This small molecule binds to this protein.
Small molecule (SMILES): CC(=O)N[C@@H]1[C@@H](O)[C@H](O)[C@@H](CO)O[C@H]1O

Binding-site contacts:
Ligand atom C2 contacts residue ASN186 of chain 1.A at 2.5 Å.
Ligand atom O7 contacts residue ASN186 of chain 1.A at 3.7 Å.
Ligand atom O5 contacts residue ASN186 of chain 1.A at 2.4 Å (h-bond).
Ligand atom C1 contacts residue ASN186 of chain 1.A at 1.4 Å.
Ligand atom C7 contacts residue ASN186 of chain 1.A at 3.5 Å.
Ligand atom C5 contacts residue ASN186 of chain 1.A at 3.7 Å.
Ligand atom N2 contacts residue ASN186 of chain 1.A at 2.9 Å (h-bond).
Ligand atom C3 contacts residue ASN186 of chain 1.A at 3.8 Å.
Ligand atom C8 contacts residue ASN186 of chain 1.A at 4.0 Å.
Ligand atom O7 contacts residue ARG138 of chain 1.B at 4.2 Å.
Ligand atom C8 contacts residue ASP185 of chain 1.A at 3.5 Å.
Ligand atom C4 contacts residue ASN186 of chain 1.A at 4.2 Å.
Ligand atom C7 contacts residue ASP185 of chain 1.A at 4.5 Å.

Sequence of chain 1.B:
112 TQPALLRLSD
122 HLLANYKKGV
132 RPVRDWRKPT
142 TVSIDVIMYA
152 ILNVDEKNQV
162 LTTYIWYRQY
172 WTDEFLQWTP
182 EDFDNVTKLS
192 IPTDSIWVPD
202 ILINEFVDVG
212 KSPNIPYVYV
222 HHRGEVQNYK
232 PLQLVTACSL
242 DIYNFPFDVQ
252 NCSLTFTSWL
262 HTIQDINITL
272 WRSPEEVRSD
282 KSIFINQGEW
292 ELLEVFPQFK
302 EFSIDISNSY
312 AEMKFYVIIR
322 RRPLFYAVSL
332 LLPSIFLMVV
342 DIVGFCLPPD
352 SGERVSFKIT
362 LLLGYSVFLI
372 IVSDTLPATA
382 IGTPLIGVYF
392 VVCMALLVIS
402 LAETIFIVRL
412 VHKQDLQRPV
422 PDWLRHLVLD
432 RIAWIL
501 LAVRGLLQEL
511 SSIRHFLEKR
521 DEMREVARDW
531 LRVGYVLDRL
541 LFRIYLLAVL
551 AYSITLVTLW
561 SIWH

Sequence of chain 1.A:
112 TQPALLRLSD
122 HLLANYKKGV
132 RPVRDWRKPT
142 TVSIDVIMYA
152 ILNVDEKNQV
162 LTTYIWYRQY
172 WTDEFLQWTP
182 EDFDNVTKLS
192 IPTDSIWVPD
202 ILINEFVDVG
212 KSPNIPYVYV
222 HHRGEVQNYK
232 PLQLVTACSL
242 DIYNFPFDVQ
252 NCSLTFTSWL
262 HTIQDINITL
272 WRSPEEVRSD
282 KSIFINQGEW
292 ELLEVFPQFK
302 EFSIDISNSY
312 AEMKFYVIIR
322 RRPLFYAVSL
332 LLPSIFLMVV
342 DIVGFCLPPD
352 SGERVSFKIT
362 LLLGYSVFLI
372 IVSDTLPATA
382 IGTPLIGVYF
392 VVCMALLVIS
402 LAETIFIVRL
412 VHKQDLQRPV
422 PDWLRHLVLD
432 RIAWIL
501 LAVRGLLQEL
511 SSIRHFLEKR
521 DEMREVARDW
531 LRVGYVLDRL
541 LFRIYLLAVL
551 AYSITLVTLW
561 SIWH